Binding-site contacts:
Ligand atom O6 contacts residue GLN368 of chain 1.A at 3.9 Å.
Ligand atom C2 contacts residue TYR329 of chain 1.A at 3.9 Å (hydrophobic).
Ligand atom C7 contacts residue TYR433 of chain 1.A at 3.7 Å (hydrophobic).
Ligand atom O7 contacts residue ASP435 of chain 1.A at 3.5 Å (salt-bridge).
Ligand atom O4 contacts residue TYR329 of chain 1.A at 2.9 Å (h-bond).
Ligand atom O1 contacts residue GLU478 of chain 1.A at 2.8 Å (salt-bridge).
Ligand atom C8 contacts residue HIS492 of chain 1.A at 3.5 Å.
Ligand atom C4 contacts residue ASP330 of chain 1.A at 3.3 Å.
Ligand atom C4 contacts residue TYR557 of chain 1.A at 3.8 Å (hydrophobic).
Ligand atom O7 contacts residue TYR433 of chain 1.A at 3.4 Å (h-bond).
Ligand atom N2 contacts residue ASP561 of chain 1.A at 3.0 Å (salt-bridge).
Ligand atom O3 contacts residue TYR557 of chain 1.A at 3.6 Å.
Ligand atom N2 contacts residue GLU478 of chain 1.A at 3.6 Å (salt-bridge).
Ligand atom C3 contacts residue ASP561 of chain 1.A at 3.5 Å.
Ligand atom C1 contacts residue GLU478 of chain 1.A at 3.5 Å.
Ligand atom C4 contacts residue TYR329 of chain 1.A at 3.9 Å (hydrophobic).
Ligand atom O4 contacts residue ASP435 of chain 1.A at 3.5 Å (salt-bridge).
Ligand atom C6 contacts residue TRP398 of chain 1.A at 3.5 Å (hydrophobic).
Ligand atom C7 contacts residue ASP561 of chain 1.A at 3.6 Å.
Ligand atom O7 contacts residue HIS366 of chain 1.A at 3.4 Å.
Ligand atom C3 contacts residue TYR329 of chain 1.A at 3.8 Å (hydrophobic).
Ligand atom O3 contacts residue ASP561 of chain 1.A at 2.8 Å (salt-bridge).
Ligand atom O3 contacts residue TYR329 of chain 1.A at 3.0 Å (h-bond).
Ligand atom C2 contacts residue ASP435 of chain 1.A at 3.2 Å.
Ligand atom C8 contacts residue ASP561 of chain 1.A at 3.5 Å.
Ligand atom C6 contacts residue ASP371 of chain 1.A at 3.2 Å.
Ligand atom O6 contacts residue TRP398 of chain 1.A at 3.3 Å (h-bond).
Ligand atom C5 contacts residue TRP398 of chain 1.A at 3.9 Å (hydrophobic).
Ligand atom C8 contacts residue TYR433 of chain 1.A at 3.9 Å (hydrophobic).
Ligand atom O5 contacts residue ASP435 of chain 1.A at 2.9 Å (salt-bridge).
Ligand atom O6 contacts residue ASP371 of chain 1.A at 2.6 Å (salt-bridge).
Ligand atom C2 contacts residue ASP561 of chain 1.A at 3.9 Å.
Ligand atom C1 contacts residue ASP435 of chain 1.A at 3.1 Å.
Ligand atom C6 contacts residue ASP330 of chain 1.A at 3.7 Å.
Ligand atom C1 contacts residue VAL436 of chain 1.A at 3.9 Å (hydrophobic).
Ligand atom O5 contacts residue VAL436 of chain 1.A at 3.3 Å.
Ligand atom O7 contacts residue TYR329 of chain 1.A at 3.8 Å.
Ligand atom O6 contacts residue VAL436 of chain 1.A at 3.6 Å.
Ligand atom O4 contacts residue ASP330 of chain 1.A at 2.6 Å (salt-bridge).
Ligand atom O3 contacts residue ALA556 of chain 1.A at 3.6 Å.

This small molecule binds to this protein.
Small molecule (SMILES): CC(=O)N[C@@H]1[C@@H](O)[C@@H](O)[C@@H](CO)O[C@@H]1O

Sequence of chain 1.A:
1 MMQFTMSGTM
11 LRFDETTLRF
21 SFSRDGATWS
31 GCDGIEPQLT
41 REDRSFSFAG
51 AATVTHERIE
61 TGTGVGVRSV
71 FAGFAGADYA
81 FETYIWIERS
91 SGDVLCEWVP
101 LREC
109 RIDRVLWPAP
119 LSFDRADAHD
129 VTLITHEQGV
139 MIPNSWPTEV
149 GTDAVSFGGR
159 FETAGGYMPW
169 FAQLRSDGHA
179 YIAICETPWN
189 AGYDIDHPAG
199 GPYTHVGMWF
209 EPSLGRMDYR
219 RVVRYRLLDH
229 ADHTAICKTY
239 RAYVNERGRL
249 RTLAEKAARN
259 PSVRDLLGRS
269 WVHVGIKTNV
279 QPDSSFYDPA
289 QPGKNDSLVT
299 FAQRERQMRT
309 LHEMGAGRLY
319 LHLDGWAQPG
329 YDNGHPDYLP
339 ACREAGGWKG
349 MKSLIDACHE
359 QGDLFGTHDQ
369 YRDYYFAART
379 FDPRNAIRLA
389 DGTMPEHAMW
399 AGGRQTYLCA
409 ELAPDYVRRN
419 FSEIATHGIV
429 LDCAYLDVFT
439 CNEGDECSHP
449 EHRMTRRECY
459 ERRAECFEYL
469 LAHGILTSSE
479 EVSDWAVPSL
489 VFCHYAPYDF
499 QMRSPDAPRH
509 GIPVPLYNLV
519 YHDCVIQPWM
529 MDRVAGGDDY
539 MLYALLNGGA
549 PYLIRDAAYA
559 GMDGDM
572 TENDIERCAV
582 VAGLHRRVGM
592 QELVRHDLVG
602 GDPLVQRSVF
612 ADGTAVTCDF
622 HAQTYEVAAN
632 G